The protein below binds the small molecule below.
Small molecule (SMILES): CCc1oc2ccccc2c1C(=O)c1cc(I)c(O)c(I)c1

Sequence of chain 1.A:
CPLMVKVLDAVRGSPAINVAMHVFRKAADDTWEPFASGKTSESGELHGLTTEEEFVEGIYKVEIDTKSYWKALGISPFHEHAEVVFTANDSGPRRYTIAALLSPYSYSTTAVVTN

Binding-site contacts:
Ligand atom CAV contacts residue THR151 of chain 1.A at 3.7 Å.
Ligand atom CAU contacts residue SER149 of chain 1.A at 4.2 Å.
Ligand atom CAE contacts residue LEU142 of chain 1.A at 4.1 Å (hydrophobic).
Ligand atom CAG contacts residue ALA140 of chain 1.A at 4.1 Å (hydrophobic).
Ligand atom IAN contacts residue VAL153 of chain 1.A at 4.5 Å.
Ligand atom CAF contacts residue THR151 of chain 1.A at 3.9 Å.
Ligand atom CAV contacts residue ALA141 of chain 1.A at 4.3 Å (hydrophobic).
Ligand atom CAJ contacts residue LYS47 of chain 1.A at 4.1 Å.
Ligand atom CAV contacts residue SER149 of chain 1.A at 3.3 Å.
Ligand atom OAM contacts residue THR151 of chain 1.A at 2.8 Å.
Ligand atom IAN contacts residue THR138 of chain 1.A at 4.1 Å.
Ligand atom CAV contacts residue LEU142 of chain 1.A at 4.0 Å (hydrophobic).
Ligand atom CAV contacts residue THR150 of chain 1.A at 3.6 Å.
Ligand atom CAU contacts residue ALA141 of chain 1.A at 3.9 Å (hydrophobic).
Ligand atom CAA contacts residue THR151 of chain 1.A at 4.5 Å.
Ligand atom CAL contacts residue LYS47 of chain 1.A at 3.9 Å.
Ligand atom CAV contacts residue ALA140 of chain 1.A at 3.8 Å (hydrophobic).
Ligand atom CAF contacts residue ALA140 of chain 1.A at 3.9 Å (hydrophobic).
Ligand atom IAP contacts residue LEU49 of chain 1.A at 3.9 Å.
Ligand atom CAH contacts residue ALA140 of chain 1.A at 3.8 Å (hydrophobic).
Ligand atom CAU contacts residue LEU142 of chain 1.A at 3.8 Å (hydrophobic).
Ligand atom CAI contacts residue LEU49 of chain 1.A at 4.0 Å (hydrophobic).
Ligand atom CAS contacts residue LEU142 of chain 1.A at 4.1 Å (hydrophobic).
Ligand atom CAU contacts residue ALA140 of chain 1.A at 3.8 Å (hydrophobic).
Ligand atom CAK contacts residue LYS47 of chain 1.A at 4.4 Å.
Ligand atom CAK contacts residue LEU49 of chain 1.A at 4.2 Å (hydrophobic).
Ligand atom CAA contacts residue LEU142 of chain 1.A at 4.1 Å (hydrophobic).
Ligand atom OAO contacts residue LYS47 of chain 1.A at 3.6 Å.
Ligand atom OAM contacts residue ALA140 of chain 1.A at 3.2 Å.
Ligand atom OAB contacts residue LEU142 of chain 1.A at 3.6 Å.
Ligand atom CAC contacts residue THR151 of chain 1.A at 4.4 Å.
Ligand atom CAU contacts residue THR151 of chain 1.A at 4.2 Å.